Binding-site contacts:
Ligand atom C14 contacts residue LEU160 of chain 1.C at 3.9 Å (hydrophobic).
Ligand atom O26 contacts residue PHE225 of chain 1.C at 4.4 Å.
Ligand atom O26 contacts residue ARG156 of chain 1.C at 3.6 Å (salt-bridge).
Ligand atom C13 contacts residue LEU160 of chain 1.C at 4.4 Å (hydrophobic).
Ligand atom C19 contacts residue PHE219 of chain 1.C at 4.0 Å (hydrophobic).
Ligand atom C16 contacts residue LYS157 of chain 1.C at 4.0 Å.
Ligand atom C16 contacts residue LEU160 of chain 1.C at 4.3 Å (hydrophobic).
Ligand atom C24 contacts residue PHE1 of chain 1.J at 3.9 Å (hydrophobic).
Ligand atom C19 contacts residue PHE164 of chain 1.C at 3.2 Å (hydrophobic).
Ligand atom C6 contacts residue LEU160 of chain 1.C at 4.4 Å (hydrophobic).
Ligand atom O25 contacts residue PHE1 of chain 1.J at 3.4 Å (h-bond).
Ligand atom C18 contacts residue LEU223 of chain 1.C at 3.5 Å (hydrophobic).
Ligand atom O26 contacts residue PHE1 of chain 1.J at 3.3 Å (h-bond).
Ligand atom C6 contacts residue GLN161 of chain 1.C at 3.9 Å.
Ligand atom C15 contacts residue LEU160 of chain 1.C at 3.9 Å (hydrophobic).
Ligand atom O7 contacts residue GLN161 of chain 1.C at 3.7 Å.
Ligand atom C10 contacts residue PHE164 of chain 1.C at 4.4 Å (hydrophobic).
Ligand atom C23 contacts residue ARG156 of chain 1.C at 3.2 Å.
Ligand atom C15 contacts residue LYS157 of chain 1.C at 3.8 Å.
Ligand atom C7 contacts residue GLN161 of chain 1.C at 4.0 Å.
Ligand atom C6 contacts residue PHE164 of chain 1.C at 4.1 Å (hydrophobic).
Ligand atom O25 contacts residue ARG156 of chain 1.C at 3.2 Å (salt-bridge).
Ligand atom C18 contacts residue LEU160 of chain 1.C at 3.6 Å (hydrophobic).
Ligand atom C5 contacts residue PHE164 of chain 1.C at 4.0 Å (hydrophobic).
Ligand atom C24 contacts residue ARG156 of chain 1.C at 3.3 Å.

Sequence of chain 1.C:
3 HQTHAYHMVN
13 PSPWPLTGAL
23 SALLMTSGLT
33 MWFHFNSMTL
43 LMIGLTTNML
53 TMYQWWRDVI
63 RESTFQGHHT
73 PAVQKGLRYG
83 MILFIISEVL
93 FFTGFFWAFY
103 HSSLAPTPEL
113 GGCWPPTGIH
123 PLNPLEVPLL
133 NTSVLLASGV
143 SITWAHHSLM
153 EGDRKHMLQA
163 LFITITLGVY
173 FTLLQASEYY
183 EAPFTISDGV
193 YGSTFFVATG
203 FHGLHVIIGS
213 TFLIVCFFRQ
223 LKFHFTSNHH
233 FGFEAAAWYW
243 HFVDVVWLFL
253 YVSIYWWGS

A protein and the small-molecule ligand that binds it are described below.
Small molecule (SMILES): C[C@H](CCC(=O)O)[C@H]1CC[C@H]2[C@@H]3[C@H](O)C[C@@H]4C[C@H](O)CC[C@]4(C)[C@H]3C[C@H](O)[C@]12C

Sequence of chain 1.J:
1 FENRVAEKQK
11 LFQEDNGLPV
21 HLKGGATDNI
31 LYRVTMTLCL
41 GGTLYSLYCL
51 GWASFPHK